Binding-site contacts:
Ligand atom N3 contacts residue SER124 of chain 2.B at 3.6 Å.
Ligand atom C2' contacts residue VAL120 of chain 2.B at 3.1 Å (hydrophobic).
Ligand atom C1' contacts residue ARG123 of chain 2.B at 3.0 Å.
Ligand atom O4' contacts residue VAL120 of chain 2.B at 3.0 Å.
Ligand atom C2 contacts residue ASP116 of chain 2.B at 3.2 Å.
Ligand atom N2 contacts residue ASP116 of chain 2.B at 3.0 Å (salt-bridge).
Ligand atom O2' contacts residue VAL120 of chain 2.B at 3.5 Å.
Ligand atom N6 contacts residue LEU128 of chain 2.B at 3.5 Å.
Ligand atom C2 contacts residue SER124 of chain 2.B at 3.4 Å.
Ligand atom C6 contacts residue ASP116 of chain 2.B at 3.6 Å.
Ligand atom N9 contacts residue ASP117 of chain 2.B at 3.6 Å.
Ligand atom N1 contacts residue LEU128 of chain 2.B at 3.5 Å.
Ligand atom C1' contacts residue ASP117 of chain 2.B at 3.3 Å.
Ligand atom C4 contacts residue ARG123 of chain 2.B at 3.6 Å.
Ligand atom C4 contacts residue SER124 of chain 2.B at 3.4 Å.
Ligand atom OP2 contacts residue ASP117 of chain 2.B at 2.6 Å (salt-bridge).
Ligand atom N7 contacts residue ARG123 of chain 2.B at 3.5 Å (salt-bridge).
Ligand atom O4' contacts residue ASP117 of chain 2.B at 2.7 Å (salt-bridge).
Ligand atom C3' contacts residue VAL120 of chain 2.B at 3.4 Å (hydrophobic).
Ligand atom P contacts residue ASP117 of chain 2.B at 3.2 Å.
Ligand atom N6 contacts residue SER124 of chain 2.B at 3.5 Å.
Ligand atom O4' contacts residue ARG123 of chain 2.B at 2.9 Å (salt-bridge).
Ligand atom N9 contacts residue ARG123 of chain 2.B at 2.8 Å (salt-bridge).
Ligand atom OP1 contacts residue VAL120 of chain 2.B at 3.0 Å.
Ligand atom O2' contacts residue ASP117 of chain 2.B at 3.3 Å (salt-bridge).
Ligand atom C5 contacts residue SER124 of chain 2.B at 3.1 Å.
Ligand atom C4' contacts residue VAL120 of chain 2.B at 3.3 Å (hydrophobic).
Ligand atom C6 contacts residue SER124 of chain 2.B at 3.0 Å.
Ligand atom C8 contacts residue ARG123 of chain 2.B at 2.9 Å.
Ligand atom N1 contacts residue SER124 of chain 2.B at 3.2 Å.
Ligand atom OP1 contacts residue ASP117 of chain 2.B at 2.9 Å (salt-bridge).
Ligand atom C2 contacts residue GLN125 of chain 2.B at 3.7 Å.
Ligand atom N1 contacts residue ASP116 of chain 2.B at 2.9 Å (salt-bridge).
Ligand atom N7 contacts residue SER124 of chain 2.B at 3.7 Å.
Ligand atom O2' contacts residue VAL120 of chain 2.B at 3.1 Å.
Ligand atom C4' contacts residue ASP117 of chain 2.B at 3.5 Å.
Ligand atom C1' contacts residue VAL120 of chain 2.B at 3.5 Å (hydrophobic).
Ligand atom N7 contacts residue ARG114 of chain 2.B at 3.7 Å.
Ligand atom C8 contacts residue ARG114 of chain 2.B at 3.8 Å.
Ligand atom O6 contacts residue ASP116 of chain 2.B at 3.8 Å.

The small molecule below binds the protein below.
Small molecule (SMILES): Nc1nc(=O)c2ncn([C@@H]3O[C@H](COP(=O)=O)[C@@H](O[P](=O)(O)OC[C@H]4O[C@@H](n5cnc6c(N)ncnc65)[C@H](O)[C@@H]4O[P](=O)(O)OC[C@H]4O[C@@H](n5cnc6c(N)ncnc65)[C@H](O)[C@@H]4O)[C@H]3O)c2[nH]1

Sequence of chain 2.B:
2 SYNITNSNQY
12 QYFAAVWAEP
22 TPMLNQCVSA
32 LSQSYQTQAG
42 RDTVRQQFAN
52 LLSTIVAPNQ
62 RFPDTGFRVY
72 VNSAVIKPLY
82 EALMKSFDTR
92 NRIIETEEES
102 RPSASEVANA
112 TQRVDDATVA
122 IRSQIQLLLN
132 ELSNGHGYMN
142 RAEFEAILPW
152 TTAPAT